Binding-site contacts:
Ligand atom O1S contacts residue ARG98 of chain 45.A at 3.6 Å.
Ligand atom C16 contacts residue TRP117 of chain 45.A at 3.7 Å (hydrophobic).
Ligand atom C2 contacts residue ARG98 of chain 45.A at 3.4 Å.
Ligand atom C1 contacts residue ARG98 of chain 45.A at 3.2 Å.
Ligand atom C3 contacts residue ARG98 of chain 45.A at 3.2 Å.
Ligand atom C14 contacts residue ARG224 of chain 45.A at 4.5 Å.
Ligand atom O1S contacts residue THR226 of chain 45.A at 4.3 Å.
Ligand atom O1S contacts residue ASP228 of chain 45.A at 3.6 Å.
Ligand atom C3 contacts residue TRP117 of chain 45.A at 3.5 Å (hydrophobic).
Ligand atom C2 contacts residue ARG224 of chain 45.A at 3.8 Å.
Ligand atom N1 contacts residue ARG224 of chain 45.A at 4.2 Å.
Ligand atom N1 contacts residue TRP117 of chain 45.A at 4.1 Å.
Ligand atom C16 contacts residue ARG224 of chain 45.A at 4.0 Å.
Ligand atom O3S contacts residue THR226 of chain 45.A at 4.0 Å.
Ligand atom C15 contacts residue ARG224 of chain 45.A at 3.3 Å.
Ligand atom S1 contacts residue ARG98 of chain 45.A at 4.4 Å.
Ligand atom C13 contacts residue ARG224 of chain 45.A at 4.1 Å.
Ligand atom C15 contacts residue TRP117 of chain 45.A at 4.2 Å (hydrophobic).
Ligand atom C1 contacts residue ARG224 of chain 45.A at 3.8 Å.
Ligand atom N1 contacts residue ARG98 of chain 45.A at 4.3 Å.
Ligand atom C3 contacts residue ARG224 of chain 45.A at 3.5 Å.

Sequence of chain 45.A:
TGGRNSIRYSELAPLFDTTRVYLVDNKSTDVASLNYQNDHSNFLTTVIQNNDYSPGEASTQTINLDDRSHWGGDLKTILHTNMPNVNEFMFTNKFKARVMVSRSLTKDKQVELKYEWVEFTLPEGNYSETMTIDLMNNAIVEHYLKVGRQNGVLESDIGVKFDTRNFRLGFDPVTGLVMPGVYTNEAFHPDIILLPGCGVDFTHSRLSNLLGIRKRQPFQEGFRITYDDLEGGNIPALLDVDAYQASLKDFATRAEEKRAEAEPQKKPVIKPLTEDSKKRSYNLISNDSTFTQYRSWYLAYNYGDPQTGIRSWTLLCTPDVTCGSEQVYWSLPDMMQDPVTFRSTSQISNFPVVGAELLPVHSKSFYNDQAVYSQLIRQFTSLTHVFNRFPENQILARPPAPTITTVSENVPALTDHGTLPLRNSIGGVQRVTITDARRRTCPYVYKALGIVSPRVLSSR

The small molecule below binds the protein below.
Small molecule (SMILES): CCCCCCCCCCCC[N+](C)(C)CCCS(=O)(=O)O